Sequence of chain 1.A:
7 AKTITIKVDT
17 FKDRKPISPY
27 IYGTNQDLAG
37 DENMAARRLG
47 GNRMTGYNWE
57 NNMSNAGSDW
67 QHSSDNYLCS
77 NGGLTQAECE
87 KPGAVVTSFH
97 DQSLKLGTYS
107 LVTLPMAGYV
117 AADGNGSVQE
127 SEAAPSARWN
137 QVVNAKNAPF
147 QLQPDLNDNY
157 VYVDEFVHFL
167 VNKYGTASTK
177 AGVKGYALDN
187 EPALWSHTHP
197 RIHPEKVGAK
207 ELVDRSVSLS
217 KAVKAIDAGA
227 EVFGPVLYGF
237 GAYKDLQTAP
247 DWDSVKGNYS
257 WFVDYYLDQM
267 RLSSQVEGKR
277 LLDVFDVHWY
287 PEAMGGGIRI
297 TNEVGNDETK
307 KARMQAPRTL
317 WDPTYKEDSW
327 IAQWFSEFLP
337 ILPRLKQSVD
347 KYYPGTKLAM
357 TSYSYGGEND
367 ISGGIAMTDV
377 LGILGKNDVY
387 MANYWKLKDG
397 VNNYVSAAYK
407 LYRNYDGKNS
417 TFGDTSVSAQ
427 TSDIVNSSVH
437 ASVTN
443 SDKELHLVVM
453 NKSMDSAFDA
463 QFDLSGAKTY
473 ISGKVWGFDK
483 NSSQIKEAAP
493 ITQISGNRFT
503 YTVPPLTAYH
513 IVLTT

The small molecule below binds the protein below.
Small molecule (SMILES): OC[C@H]1O[C@@H](O[C@H]2[C@H](O)[C@@H](O)CO[C@@H]2CO)[C@H](O)[C@@H](O)[C@@H]1O

Binding-site contacts:
Ligand atom C5 contacts residue ASN48 of chain 1.A at 4.2 Å.
Ligand atom C3 contacts residue ARG49 of chain 1.A at 4.0 Å.
Ligand atom O6 contacts residue ASN48 of chain 1.A at 3.3 Å (h-bond).
Ligand atom O4 contacts residue TYR73 of chain 1.A at 3.7 Å.
Ligand atom O5 contacts residue ASN48 of chain 1.A at 4.2 Å.
Ligand atom O2 contacts residue ARG49 of chain 1.A at 2.7 Å (salt-bridge).
Ligand atom O5 contacts residue ASP65 of chain 1.A at 4.2 Å.
Ligand atom O4 contacts residue ASP65 of chain 1.A at 3.4 Å.
Ligand atom C2 contacts residue ALA62 of chain 1.A at 4.2 Å (hydrophobic).
Ligand atom C5 contacts residue OXZ1 of chain 1.E at 3.6 Å.
Ligand atom O6 contacts residue GLY47 of chain 1.A at 3.9 Å.
Ligand atom O2 contacts residue OXZ1 of chain 1.E at 2.8 Å (h-bond).
Ligand atom C5 contacts residue TYR73 of chain 1.A at 4.2 Å (hydrophobic).
Ligand atom O6 contacts residue ARG49 of chain 1.A at 3.2 Å (salt-bridge).
Ligand atom C1 contacts residue TRP391 of chain 1.A at 4.0 Å (hydrophobic).
Ligand atom C1 contacts residue ASP65 of chain 1.A at 4.0 Å.
Ligand atom C3 contacts residue TYR73 of chain 1.A at 4.0 Å (hydrophobic).
Ligand atom O2 contacts residue ALA62 of chain 1.A at 3.7 Å.
Ligand atom C2 contacts residue ASP65 of chain 1.A at 4.0 Å.
Ligand atom O6 contacts residue TRP391 of chain 1.A at 4.0 Å.
Ligand atom O5 contacts residue OXZ1 of chain 1.E at 2.3 Å (h-bond).
Ligand atom C4 contacts residue TRP66 of chain 1.A at 4.3 Å (hydrophobic).
Ligand atom C4 contacts residue ASP65 of chain 1.A at 3.8 Å.
Ligand atom C3 contacts residue OXZ1 of chain 1.E at 3.8 Å.
Ligand atom O3 contacts residue TRP66 of chain 1.A at 3.4 Å.
Ligand atom O5 contacts residue TRP391 of chain 1.A at 3.3 Å.
Ligand atom O6 contacts residue OXZ1 of chain 1.E at 3.3 Å (h-bond).
Ligand atom C2 contacts residue ARG49 of chain 1.A at 3.9 Å.
Ligand atom C5 contacts residue ASP65 of chain 1.A at 3.5 Å.
Ligand atom C2 contacts residue OXZ1 of chain 1.E at 2.4 Å.
Ligand atom O3 contacts residue ARG49 of chain 1.A at 3.1 Å (salt-bridge).
Ligand atom O3 contacts residue ALA62 of chain 1.A at 3.7 Å.
Ligand atom C6 contacts residue OXZ1 of chain 1.E at 4.1 Å.
Ligand atom C6 contacts residue ARG49 of chain 1.A at 3.8 Å.
Ligand atom C3 contacts residue TRP66 of chain 1.A at 4.2 Å (hydrophobic).
Ligand atom C4 contacts residue OXZ1 of chain 1.E at 4.2 Å.
Ligand atom C3 contacts residue ASP65 of chain 1.A at 3.6 Å.
Ligand atom C1 contacts residue ASN48 of chain 1.A at 3.8 Å.
Ligand atom O2 contacts residue ASP65 of chain 1.A at 4.3 Å.
Ligand atom C1 contacts residue OXZ1 of chain 1.E at 1.4 Å.